Binding-site contacts:
Ligand atom N6 contacts residue ASN394 of chain 1.XA at 4.0 Å.
Ligand atom C4' contacts residue DC1 of chain 1.CF at 4.5 Å.
Ligand atom C8 contacts residue PRO205 of chain 1.XA at 4.3 Å (hydrophobic).
Ligand atom C5' contacts residue DC1 of chain 1.CF at 3.1 Å.
Ligand atom N9 contacts residue PRO416 of chain 1.XA at 4.4 Å.
Ligand atom N6 contacts residue PRO205 of chain 1.XA at 3.9 Å.
Ligand atom OP2 contacts residue DC1 of chain 1.CF at 2.5 Å (h-bond).
Ligand atom N3 contacts residue PRO416 of chain 1.XA at 3.5 Å.
Ligand atom C8 contacts residue HIS415 of chain 1.XA at 3.6 Å.
Ligand atom N1 contacts residue PRO205 of chain 1.XA at 4.4 Å.
Ligand atom N1 contacts residue PRO416 of chain 1.XA at 3.1 Å (h-bond).
Ligand atom P contacts residue DC1 of chain 1.CF at 1.6 Å.
Ligand atom C2 contacts residue PRO416 of chain 1.XA at 3.1 Å (hydrophobic).
Ligand atom C6 contacts residue PRO205 of chain 1.XA at 3.7 Å (hydrophobic).
Ligand atom C4 contacts residue PRO205 of chain 1.XA at 4.2 Å (hydrophobic).
Ligand atom C2' contacts residue HIS415 of chain 1.XA at 4.3 Å.
Ligand atom O5' contacts residue DC1 of chain 1.CF at 2.5 Å (h-bond).
Ligand atom N6 contacts residue SER417 of chain 1.XA at 4.3 Å.
Ligand atom N7 contacts residue HIS415 of chain 1.XA at 3.6 Å.
Ligand atom N6 contacts residue PRO416 of chain 1.XA at 4.3 Å.
Ligand atom C2 contacts residue GLY424 of chain 1.XA at 4.2 Å.
Ligand atom C5 contacts residue HIS415 of chain 1.XA at 4.4 Å.
Ligand atom N1 contacts residue GLY424 of chain 1.XA at 4.1 Å.
Ligand atom N7 contacts residue PRO205 of chain 1.XA at 3.7 Å.
Ligand atom C6 contacts residue PRO416 of chain 1.XA at 3.7 Å (hydrophobic).
Ligand atom OP1 contacts residue DC1 of chain 1.CF at 2.5 Å (h-bond).
Ligand atom N9 contacts residue HIS415 of chain 1.XA at 4.2 Å.
Ligand atom C5 contacts residue PRO416 of chain 1.XA at 4.2 Å (hydrophobic).
Ligand atom C5 contacts residue PRO205 of chain 1.XA at 3.6 Å (hydrophobic).
Ligand atom C4 contacts residue PRO416 of chain 1.XA at 4.1 Å (hydrophobic).
Ligand atom N1 contacts residue VAL204 of chain 1.XA at 4.4 Å.
Ligand atom C1' contacts residue PRO416 of chain 1.XA at 4.3 Å (hydrophobic).

Sequence of chain 1.XA:
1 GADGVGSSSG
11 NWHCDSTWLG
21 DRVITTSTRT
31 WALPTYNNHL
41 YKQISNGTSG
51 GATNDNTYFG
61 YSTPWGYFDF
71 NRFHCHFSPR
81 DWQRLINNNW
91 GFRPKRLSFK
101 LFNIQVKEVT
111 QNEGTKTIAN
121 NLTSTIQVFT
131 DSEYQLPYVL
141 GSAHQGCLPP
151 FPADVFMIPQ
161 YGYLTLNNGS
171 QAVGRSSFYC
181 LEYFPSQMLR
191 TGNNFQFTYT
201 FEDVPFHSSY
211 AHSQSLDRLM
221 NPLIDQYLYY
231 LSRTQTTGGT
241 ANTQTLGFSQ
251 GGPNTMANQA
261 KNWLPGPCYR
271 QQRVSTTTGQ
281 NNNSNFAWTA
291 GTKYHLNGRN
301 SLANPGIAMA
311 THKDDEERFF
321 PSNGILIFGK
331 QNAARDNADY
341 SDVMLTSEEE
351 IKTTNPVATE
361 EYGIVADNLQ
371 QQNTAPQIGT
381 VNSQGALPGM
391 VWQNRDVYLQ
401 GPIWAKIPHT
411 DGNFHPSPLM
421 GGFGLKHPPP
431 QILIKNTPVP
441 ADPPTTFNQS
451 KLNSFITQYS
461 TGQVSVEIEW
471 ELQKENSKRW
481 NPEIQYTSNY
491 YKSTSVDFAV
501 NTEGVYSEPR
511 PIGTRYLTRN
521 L

A small-molecule ligand and the protein it binds are described below.
Small molecule (SMILES): Nc1ncnc2c1ncn2[C@H]1C[C@H](O)[C@@H](COP(=O)(O)O)O1